A protein and the small-molecule ligand that binds it are described below.
Small molecule (SMILES): CC(=O)N[C@H]1[C@H](O[C@H]2[C@H](O)[C@@H](NC(C)=O)CO[C@@H]2CO)O[C@H](CO)[C@@H](O[C@@H]2O[C@H](CO[C@H]3O[C@H](CO)[C@@H](O)[C@H](O)[C@@H]3O)[C@@H](O)[C@H](O[C@H]3O[C@H](CO)[C@@H](O)[C@H](O)[C@@H]3O)[C@@H]2O)[C@@H]1O

Binding-site contacts:
Ligand atom C8 contacts residue ALA707 of chain 1.A at 3.9 Å (hydrophobic).
Ligand atom C3 contacts residue ASN1075 of chain 1.A at 3.6 Å.
Ligand atom C7 contacts residue ASN1075 of chain 1.A at 3.2 Å.
Ligand atom N2 contacts residue ASN1075 of chain 1.A at 2.8 Å (h-bond).
Ligand atom C4 contacts residue ASN1075 of chain 1.A at 4.0 Å.
Ligand atom C2 contacts residue ASN1075 of chain 1.A at 2.3 Å.
Ligand atom C8 contacts residue ARG1074 of chain 1.A at 3.8 Å.
Ligand atom C8 contacts residue GLU1073 of chain 1.A at 3.6 Å.
Ligand atom C1 contacts residue ASN1075 of chain 1.A at 1.4 Å.
Ligand atom C8 contacts residue ASN1075 of chain 1.A at 3.8 Å.
Ligand atom O5 contacts residue ASN1075 of chain 1.A at 2.4 Å (h-bond).
Ligand atom O7 contacts residue ASN1075 of chain 1.A at 3.1 Å (h-bond).
Ligand atom C5 contacts residue ASN1075 of chain 1.A at 3.7 Å.

Sequence of chain 1.A:
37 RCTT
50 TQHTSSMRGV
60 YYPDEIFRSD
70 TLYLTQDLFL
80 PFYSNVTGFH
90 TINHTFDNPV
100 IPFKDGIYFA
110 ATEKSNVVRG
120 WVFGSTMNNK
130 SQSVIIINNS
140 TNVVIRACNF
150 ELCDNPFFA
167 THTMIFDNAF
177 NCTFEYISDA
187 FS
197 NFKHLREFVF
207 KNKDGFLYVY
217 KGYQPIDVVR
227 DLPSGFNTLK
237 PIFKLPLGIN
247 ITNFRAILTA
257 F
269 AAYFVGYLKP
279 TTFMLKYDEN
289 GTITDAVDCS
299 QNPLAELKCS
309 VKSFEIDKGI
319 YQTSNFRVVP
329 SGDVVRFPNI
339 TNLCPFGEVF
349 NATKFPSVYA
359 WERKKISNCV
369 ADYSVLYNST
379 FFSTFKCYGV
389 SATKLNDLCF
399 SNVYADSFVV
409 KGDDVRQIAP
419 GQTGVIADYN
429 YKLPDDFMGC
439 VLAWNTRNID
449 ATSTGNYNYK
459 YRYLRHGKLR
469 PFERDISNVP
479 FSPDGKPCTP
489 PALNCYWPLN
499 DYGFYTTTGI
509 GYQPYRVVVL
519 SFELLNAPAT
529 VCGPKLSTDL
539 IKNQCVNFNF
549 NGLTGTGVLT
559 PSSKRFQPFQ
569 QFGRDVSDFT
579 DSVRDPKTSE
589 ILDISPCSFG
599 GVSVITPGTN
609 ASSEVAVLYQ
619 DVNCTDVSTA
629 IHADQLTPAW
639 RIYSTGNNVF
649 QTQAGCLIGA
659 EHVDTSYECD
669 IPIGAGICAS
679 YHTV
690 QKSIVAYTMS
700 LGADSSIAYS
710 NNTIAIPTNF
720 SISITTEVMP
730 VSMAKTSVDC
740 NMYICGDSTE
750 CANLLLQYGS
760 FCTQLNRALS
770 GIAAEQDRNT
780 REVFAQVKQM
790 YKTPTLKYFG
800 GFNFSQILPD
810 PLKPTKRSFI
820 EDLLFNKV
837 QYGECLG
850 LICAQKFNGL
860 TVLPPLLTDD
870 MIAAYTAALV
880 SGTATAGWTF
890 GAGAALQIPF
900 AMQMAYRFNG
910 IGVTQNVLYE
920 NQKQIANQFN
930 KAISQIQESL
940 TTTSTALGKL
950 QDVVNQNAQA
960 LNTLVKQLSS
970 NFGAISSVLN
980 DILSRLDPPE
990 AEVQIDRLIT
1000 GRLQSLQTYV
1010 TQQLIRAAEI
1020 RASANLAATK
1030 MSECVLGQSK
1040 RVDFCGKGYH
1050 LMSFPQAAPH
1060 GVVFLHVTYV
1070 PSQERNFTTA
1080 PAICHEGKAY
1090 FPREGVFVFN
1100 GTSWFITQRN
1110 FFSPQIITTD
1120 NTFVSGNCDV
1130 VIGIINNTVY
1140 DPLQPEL